Sequence of chain 1.B:
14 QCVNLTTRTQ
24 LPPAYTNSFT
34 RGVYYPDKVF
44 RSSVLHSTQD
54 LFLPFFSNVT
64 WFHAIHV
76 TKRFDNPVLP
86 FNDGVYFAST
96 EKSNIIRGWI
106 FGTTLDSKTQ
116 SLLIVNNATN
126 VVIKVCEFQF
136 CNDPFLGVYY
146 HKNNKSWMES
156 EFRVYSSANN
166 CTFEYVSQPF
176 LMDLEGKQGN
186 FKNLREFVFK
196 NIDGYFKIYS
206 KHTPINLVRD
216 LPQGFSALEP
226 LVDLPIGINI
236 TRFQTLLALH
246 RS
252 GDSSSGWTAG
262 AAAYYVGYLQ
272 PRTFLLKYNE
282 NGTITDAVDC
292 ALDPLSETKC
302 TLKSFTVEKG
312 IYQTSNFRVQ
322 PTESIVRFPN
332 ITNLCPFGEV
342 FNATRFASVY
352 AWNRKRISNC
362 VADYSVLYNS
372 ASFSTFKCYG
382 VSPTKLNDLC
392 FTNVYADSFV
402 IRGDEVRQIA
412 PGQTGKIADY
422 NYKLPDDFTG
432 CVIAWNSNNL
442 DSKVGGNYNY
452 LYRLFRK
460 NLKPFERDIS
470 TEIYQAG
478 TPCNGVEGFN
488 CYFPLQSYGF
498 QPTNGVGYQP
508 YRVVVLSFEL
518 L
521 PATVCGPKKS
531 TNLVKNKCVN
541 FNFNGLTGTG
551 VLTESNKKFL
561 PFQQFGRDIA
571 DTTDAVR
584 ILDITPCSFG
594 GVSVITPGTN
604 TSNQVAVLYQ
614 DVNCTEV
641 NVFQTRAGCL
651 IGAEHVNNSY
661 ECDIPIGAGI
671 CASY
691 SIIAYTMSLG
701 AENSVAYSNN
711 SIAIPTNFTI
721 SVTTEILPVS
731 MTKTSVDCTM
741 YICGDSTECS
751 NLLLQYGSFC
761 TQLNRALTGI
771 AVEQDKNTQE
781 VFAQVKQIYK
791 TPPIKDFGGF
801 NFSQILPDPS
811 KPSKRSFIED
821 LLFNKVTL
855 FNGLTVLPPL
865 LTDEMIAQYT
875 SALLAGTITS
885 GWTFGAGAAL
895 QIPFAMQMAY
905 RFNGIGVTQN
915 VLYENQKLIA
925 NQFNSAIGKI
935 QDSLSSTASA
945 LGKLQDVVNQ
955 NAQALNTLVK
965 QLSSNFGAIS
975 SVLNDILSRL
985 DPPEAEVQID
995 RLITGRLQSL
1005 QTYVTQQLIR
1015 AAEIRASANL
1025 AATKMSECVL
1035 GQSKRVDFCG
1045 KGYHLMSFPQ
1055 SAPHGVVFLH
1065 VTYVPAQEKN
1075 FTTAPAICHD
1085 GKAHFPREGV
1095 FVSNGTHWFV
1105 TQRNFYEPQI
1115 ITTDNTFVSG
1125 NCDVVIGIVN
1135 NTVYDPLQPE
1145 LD

Binding-site contacts:
Ligand atom C6 contacts residue HIS146 of chain 1.B at 4.4 Å.
Ligand atom O7 contacts residue ASN149 of chain 1.B at 4.2 Å.
Ligand atom C7 contacts residue ASN149 of chain 1.B at 4.0 Å.
Ligand atom O6 contacts residue SER151 of chain 1.B at 3.7 Å.
Ligand atom C4 contacts residue ASN149 of chain 1.B at 4.3 Å.
Ligand atom C6 contacts residue SER151 of chain 1.B at 3.9 Å.
Ligand atom O5 contacts residue ASN149 of chain 1.B at 2.4 Å (h-bond).
Ligand atom O5 contacts residue HIS146 of chain 1.B at 4.5 Å.
Ligand atom C3 contacts residue ASN149 of chain 1.B at 3.8 Å.
Ligand atom O4 contacts residue HIS146 of chain 1.B at 4.3 Å.
Ligand atom O3 contacts residue HIS146 of chain 1.B at 4.2 Å.
Ligand atom C1 contacts residue ASN149 of chain 1.B at 1.4 Å.
Ligand atom C2 contacts residue ASN149 of chain 1.B at 2.5 Å.
Ligand atom O5 contacts residue SER151 of chain 1.B at 3.9 Å.
Ligand atom C5 contacts residue ASN149 of chain 1.B at 3.7 Å.
Ligand atom C4 contacts residue HIS146 of chain 1.B at 3.9 Å.
Ligand atom N2 contacts residue ASN149 of chain 1.B at 2.9 Å (h-bond).

This small molecule binds to this protein.
Small molecule (SMILES): CC(=O)N[C@@H]1[C@@H](O)[C@H](O)[C@@H](CO)O[C@H]1O